Binding-site contacts:
Ligand atom O1B contacts residue LYS130 of chain 1.I at 3.2 Å (salt-bridge).
Ligand atom C1 contacts residue GLN221 of chain 1.I at 3.1 Å.
Ligand atom C2 contacts residue GLN221 of chain 1.I at 4.4 Å.
Ligand atom C4 contacts residue THR128 of chain 1.I at 3.2 Å.
Ligand atom C1 contacts residue THR129 of chain 1.I at 3.3 Å.
Ligand atom O1B contacts residue GLN221 of chain 1.I at 2.8 Å (h-bond).
Ligand atom C6 contacts residue TRP146 of chain 1.I at 4.3 Å (hydrophobic).
Ligand atom C5 contacts residue THR128 of chain 1.I at 3.5 Å.
Ligand atom O1A contacts residue GLN221 of chain 1.I at 2.7 Å (h-bond).
Ligand atom O9 contacts residue GLU185 of chain 1.I at 3.7 Å.
Ligand atom O1A contacts residue THR129 of chain 1.I at 3.2 Å (h-bond).
Ligand atom N5 contacts residue THR128 of chain 1.I at 2.7 Å (h-bond).
Ligand atom O4 contacts residue THR128 of chain 1.I at 3.3 Å (h-bond).
Ligand atom C8 contacts residue GLU185 of chain 1.I at 3.1 Å.
Ligand atom N5 contacts residue TRP146 of chain 1.I at 4.4 Å.
Ligand atom C9 contacts residue GLU185 of chain 1.I at 3.4 Å.
Ligand atom O9 contacts residue TYR90 of chain 1.I at 2.5 Å (h-bond).
Ligand atom C9 contacts residue HIS178 of chain 1.I at 3.2 Å.
Ligand atom C7 contacts residue TRP146 of chain 1.I at 4.1 Å (hydrophobic).
Ligand atom C10 contacts residue THR128 of chain 1.I at 3.6 Å.
Ligand atom O10 contacts residue LEU189 of chain 1.I at 3.5 Å.
Ligand atom C7 contacts residue LEU189 of chain 1.I at 4.0 Å (hydrophobic).
Ligand atom C9 contacts residue TYR90 of chain 1.I at 3.7 Å (hydrophobic).
Ligand atom O1A contacts residue TYR90 of chain 1.I at 3.8 Å.
Ligand atom O9 contacts residue GLN221 of chain 1.I at 4.2 Å.
Ligand atom O7 contacts residue LEU189 of chain 1.I at 3.5 Å.
Ligand atom C8 contacts residue LEU189 of chain 1.I at 3.9 Å (hydrophobic).
Ligand atom C11 contacts residue GLY127 of chain 1.I at 3.3 Å.
Ligand atom O8 contacts residue GLU185 of chain 1.I at 2.5 Å (salt-bridge).
Ligand atom O9 contacts residue HIS178 of chain 1.I at 3.5 Å.
Ligand atom C4 contacts residue THR129 of chain 1.I at 4.2 Å.
Ligand atom C11 contacts residue TRP146 of chain 1.I at 4.1 Å (hydrophobic).
Ligand atom C11 contacts residue THR128 of chain 1.I at 3.6 Å.
Ligand atom O2 contacts residue GLN221 of chain 1.I at 4.3 Å.
Ligand atom C6 contacts residue THR128 of chain 1.I at 4.4 Å.
Ligand atom C9 contacts residue TRP146 of chain 1.I at 3.6 Å (hydrophobic).
Ligand atom C9 contacts residue LEU189 of chain 1.I at 4.1 Å (hydrophobic).
Ligand atom O1B contacts residue THR129 of chain 1.I at 2.8 Å (h-bond).
Ligand atom C1 contacts residue LYS130 of chain 1.I at 4.3 Å.
Ligand atom O9 contacts residue TRP146 of chain 1.I at 3.7 Å.

A protein and the small-molecule ligand that binds it are described below.
Small molecule (SMILES): CC(=O)N[C@H]1[C@H]([C@H](O)[C@H](O)CO)O[C@@](O)(C(=O)O)C[C@@H]1O

Sequence of chain 1.I:
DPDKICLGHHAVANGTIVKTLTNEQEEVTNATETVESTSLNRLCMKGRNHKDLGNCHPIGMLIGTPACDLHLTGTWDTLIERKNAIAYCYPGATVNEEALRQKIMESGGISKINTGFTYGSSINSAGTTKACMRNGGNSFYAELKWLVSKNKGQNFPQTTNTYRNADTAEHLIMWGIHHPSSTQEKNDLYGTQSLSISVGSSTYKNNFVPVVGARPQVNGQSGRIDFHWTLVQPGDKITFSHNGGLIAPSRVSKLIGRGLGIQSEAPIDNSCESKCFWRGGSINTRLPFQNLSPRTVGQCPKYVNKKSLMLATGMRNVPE